Sequence of chain 1.D:
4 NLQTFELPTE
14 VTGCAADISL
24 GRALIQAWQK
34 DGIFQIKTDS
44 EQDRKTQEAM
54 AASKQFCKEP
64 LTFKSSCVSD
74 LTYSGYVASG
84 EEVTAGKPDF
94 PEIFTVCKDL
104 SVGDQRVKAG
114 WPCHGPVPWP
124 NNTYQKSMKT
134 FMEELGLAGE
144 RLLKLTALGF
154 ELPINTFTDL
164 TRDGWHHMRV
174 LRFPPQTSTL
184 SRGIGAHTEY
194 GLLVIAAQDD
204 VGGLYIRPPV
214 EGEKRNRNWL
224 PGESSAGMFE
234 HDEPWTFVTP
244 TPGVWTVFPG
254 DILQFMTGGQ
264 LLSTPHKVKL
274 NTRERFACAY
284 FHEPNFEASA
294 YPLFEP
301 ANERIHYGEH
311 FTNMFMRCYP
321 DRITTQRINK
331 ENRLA

Binding-site contacts:
Ligand atom O1 contacts residue ARG172 of chain 1.D at 3.3 Å (salt-bridge).
Ligand atom O4 contacts residue ARG278 of chain 1.D at 2.8 Å (salt-bridge).
Ligand atom C3 contacts residue ILE187 of chain 1.D at 3.9 Å (hydrophobic).
Ligand atom O5 contacts residue HIS190 of chain 1.D at 3.7 Å.
Ligand atom O5 contacts residue FE1 of chain 1.N at 2.3 Å.
Ligand atom O2 contacts residue ALA282 of chain 1.D at 4.0 Å.
Ligand atom O3 contacts residue ALA280 of chain 1.D at 3.7 Å.
Ligand atom O5 contacts residue HIS269 of chain 1.D at 3.0 Å.
Ligand atom C5 contacts residue ARG278 of chain 1.D at 3.6 Å.
Ligand atom C2 contacts residue HIS269 of chain 1.D at 4.2 Å.
Ligand atom O1 contacts residue HIS190 of chain 1.D at 3.4 Å (h-bond).
Ligand atom O4 contacts residue PHE176 of chain 1.D at 3.3 Å.
Ligand atom C2 contacts residue FE1 of chain 1.N at 3.0 Å.
Ligand atom C2 contacts residue ILE187 of chain 1.D at 4.0 Å (hydrophobic).
Ligand atom O1 contacts residue FE1 of chain 1.N at 2.0 Å.
Ligand atom O1 contacts residue PHE284 of chain 1.D at 4.0 Å.
Ligand atom C1 contacts residue ALA282 of chain 1.D at 4.1 Å (hydrophobic).
Ligand atom O3 contacts residue ARG278 of chain 1.D at 2.9 Å (salt-bridge).
Ligand atom O3 contacts residue LEU207 of chain 1.D at 3.7 Å.
Ligand atom O4 contacts residue LEU174 of chain 1.D at 4.1 Å.
Ligand atom O4 contacts residue ALA280 of chain 1.D at 3.7 Å.
Ligand atom C1 contacts residue ILE187 of chain 1.D at 4.0 Å (hydrophobic).
Ligand atom C5 contacts residue VAL271 of chain 1.D at 3.9 Å (hydrophobic).
Ligand atom O2 contacts residue LEU174 of chain 1.D at 3.4 Å.
Ligand atom O1 contacts residue HIS269 of chain 1.D at 4.1 Å.
Ligand atom O1 contacts residue GLU192 of chain 1.D at 2.8 Å (salt-bridge).
Ligand atom C5 contacts residue ALA280 of chain 1.D at 3.8 Å (hydrophobic).
Ligand atom O5 contacts residue GLU192 of chain 1.D at 3.9 Å.
Ligand atom C1 contacts residue ARG172 of chain 1.D at 3.4 Å.
Ligand atom O4 contacts residue VAL271 of chain 1.D at 3.3 Å.
Ligand atom O2 contacts residue FE1 of chain 1.N at 4.0 Å.
Ligand atom C1 contacts residue FE1 of chain 1.N at 2.9 Å.
Ligand atom C1 contacts residue HIS190 of chain 1.D at 4.2 Å.
Ligand atom C3 contacts residue VAL271 of chain 1.D at 4.0 Å (hydrophobic).
Ligand atom O2 contacts residue ILE187 of chain 1.D at 3.9 Å.
Ligand atom O2 contacts residue ARG172 of chain 1.D at 2.7 Å (salt-bridge).
Ligand atom O1 contacts residue ARG1 of chain 1.P at 3.8 Å.
Ligand atom C3 contacts residue LEU174 of chain 1.D at 3.7 Å (hydrophobic).
Ligand atom C1 contacts residue GLU192 of chain 1.D at 4.0 Å.
Ligand atom C5 contacts residue LEU207 of chain 1.D at 4.2 Å (hydrophobic).

The protein below binds the small molecule below.
Small molecule (SMILES): O=C(O)CCC(=O)C(=O)O